Sequence of chain 1.A:
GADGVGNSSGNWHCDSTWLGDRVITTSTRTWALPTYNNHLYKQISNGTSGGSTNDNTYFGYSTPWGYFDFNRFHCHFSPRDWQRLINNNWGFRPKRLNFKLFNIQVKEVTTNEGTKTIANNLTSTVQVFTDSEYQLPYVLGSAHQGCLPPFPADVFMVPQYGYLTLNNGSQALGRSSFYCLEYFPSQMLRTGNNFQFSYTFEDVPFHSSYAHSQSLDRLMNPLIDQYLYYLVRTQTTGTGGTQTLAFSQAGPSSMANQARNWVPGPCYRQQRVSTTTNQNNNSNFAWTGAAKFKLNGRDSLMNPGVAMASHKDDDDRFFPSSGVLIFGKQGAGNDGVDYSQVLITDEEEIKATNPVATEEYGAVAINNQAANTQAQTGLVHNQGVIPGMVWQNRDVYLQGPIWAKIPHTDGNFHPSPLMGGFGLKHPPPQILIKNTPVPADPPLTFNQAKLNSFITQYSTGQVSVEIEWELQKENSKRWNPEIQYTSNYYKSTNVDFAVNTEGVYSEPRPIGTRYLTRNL

Binding-site contacts:
Ligand atom C1' contacts residue PRO631 of chain 5.A at 4.3 Å (hydrophobic).
Ligand atom N3 contacts residue PRO631 of chain 5.A at 3.6 Å.
Ligand atom C1' contacts residue HIS630 of chain 5.A at 4.0 Å.
Ligand atom N7 contacts residue ASN609 of chain 5.A at 3.8 Å.
Ligand atom N1 contacts residue VAL420 of chain 5.A at 3.7 Å.
Ligand atom N6 contacts residue GLY639 of chain 5.A at 3.6 Å (h-bond).
Ligand atom N1 contacts residue PRO421 of chain 5.A at 4.3 Å.
Ligand atom N9 contacts residue PRO421 of chain 5.A at 4.4 Å.
Ligand atom N3 contacts residue GLY639 of chain 5.A at 4.3 Å.
Ligand atom N6 contacts residue GLY637 of chain 5.A at 3.7 Å.
Ligand atom C4 contacts residue PRO421 of chain 5.A at 4.3 Å (hydrophobic).
Ligand atom N1 contacts residue GLY639 of chain 5.A at 3.1 Å (h-bond).
Ligand atom C6 contacts residue GLY639 of chain 5.A at 3.8 Å.
Ligand atom N7 contacts residue HIS630 of chain 5.A at 4.1 Å.
Ligand atom N6 contacts residue PHE638 of chain 5.A at 3.9 Å.
Ligand atom C2 contacts residue PRO421 of chain 5.A at 4.5 Å (hydrophobic).
Ligand atom C5 contacts residue PRO631 of chain 5.A at 4.2 Å (hydrophobic).
Ligand atom C5 contacts residue PRO421 of chain 5.A at 4.1 Å (hydrophobic).
Ligand atom C8 contacts residue PRO421 of chain 5.A at 4.3 Å (hydrophobic).
Ligand atom C6 contacts residue VAL420 of chain 5.A at 4.0 Å (hydrophobic).
Ligand atom C6 contacts residue PRO421 of chain 5.A at 4.1 Å (hydrophobic).
Ligand atom C6 contacts residue SER632 of chain 5.A at 3.9 Å.
Ligand atom O2P contacts residue ASP626 of chain 1.A at 4.2 Å.
Ligand atom C8 contacts residue HIS630 of chain 5.A at 3.3 Å.
Ligand atom N1 contacts residue PHE638 of chain 5.A at 4.3 Å.
Ligand atom O1P contacts residue LYS641 of chain 1.A at 4.0 Å.
Ligand atom N7 contacts residue SER632 of chain 5.A at 4.1 Å.
Ligand atom N9 contacts residue HIS630 of chain 5.A at 4.2 Å.
Ligand atom C4 contacts residue PRO631 of chain 5.A at 4.0 Å (hydrophobic).
Ligand atom C5 contacts residue SER632 of chain 5.A at 4.1 Å.
Ligand atom C2 contacts residue VAL420 of chain 5.A at 4.3 Å (hydrophobic).
Ligand atom N6 contacts residue SER632 of chain 5.A at 3.3 Å (h-bond).
Ligand atom N6 contacts residue VAL420 of chain 5.A at 4.0 Å.
Ligand atom C3' contacts residue HIS630 of chain 5.A at 4.4 Å.
Ligand atom C2 contacts residue PRO631 of chain 5.A at 3.3 Å (hydrophobic).
Ligand atom C6 contacts residue PRO631 of chain 5.A at 3.9 Å (hydrophobic).
Ligand atom C2 contacts residue GLY639 of chain 5.A at 3.1 Å.
Ligand atom N1 contacts residue PRO631 of chain 5.A at 3.5 Å (h-bond).
Ligand atom C2' contacts residue HIS630 of chain 5.A at 3.2 Å.
Ligand atom N7 contacts residue PRO421 of chain 5.A at 4.2 Å.

Sequence of chain 5.A:
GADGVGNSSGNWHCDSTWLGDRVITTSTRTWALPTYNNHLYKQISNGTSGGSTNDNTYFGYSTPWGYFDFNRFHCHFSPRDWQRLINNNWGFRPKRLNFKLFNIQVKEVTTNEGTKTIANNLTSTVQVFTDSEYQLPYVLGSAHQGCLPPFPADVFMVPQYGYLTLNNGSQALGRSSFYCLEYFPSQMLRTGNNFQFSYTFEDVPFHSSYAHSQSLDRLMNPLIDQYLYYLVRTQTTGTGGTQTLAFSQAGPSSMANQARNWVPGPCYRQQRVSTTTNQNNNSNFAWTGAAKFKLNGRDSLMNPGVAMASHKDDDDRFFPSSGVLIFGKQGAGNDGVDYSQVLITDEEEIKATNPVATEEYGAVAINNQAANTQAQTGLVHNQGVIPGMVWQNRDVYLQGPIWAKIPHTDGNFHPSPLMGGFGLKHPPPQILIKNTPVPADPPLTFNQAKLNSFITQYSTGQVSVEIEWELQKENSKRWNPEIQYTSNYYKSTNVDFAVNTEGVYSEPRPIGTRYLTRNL

This protein binds this small molecule.
Small molecule (SMILES): Nc1ncnc2c1ncn2[C@H]1C[C@H](O)[C@@H](COP(=O)(O)O)O1